A small-molecule ligand and the protein it binds are described below.
Small molecule (SMILES): O=c1[nH]c(=O)n([C@H]2C[C@H](O)[C@@H](CO)O2)cc1/C=C/Br

Sequence of chain 1.C:
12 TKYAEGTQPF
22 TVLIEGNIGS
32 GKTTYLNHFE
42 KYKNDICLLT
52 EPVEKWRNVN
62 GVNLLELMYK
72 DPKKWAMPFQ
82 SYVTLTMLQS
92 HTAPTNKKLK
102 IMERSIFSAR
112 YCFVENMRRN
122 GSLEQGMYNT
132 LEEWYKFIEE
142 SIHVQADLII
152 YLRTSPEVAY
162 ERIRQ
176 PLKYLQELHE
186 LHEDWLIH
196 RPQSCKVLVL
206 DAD

Binding-site contacts:
Ligand atom O4 contacts residue GLN81 of chain 1.C at 3.4 Å (h-bond).
Ligand atom C2 contacts residue PHE114 of chain 1.C at 3.6 Å (hydrophobic).
Ligand atom O2 contacts residue MET118 of chain 1.C at 3.8 Å.
Ligand atom C2' contacts residue ILE29 of chain 1.C at 3.6 Å (hydrophobic).
Ligand atom BR contacts residue SER106 of chain 1.C at 4.0 Å.
Ligand atom O4' contacts residue TYR70 of chain 1.C at 4.0 Å.
Ligand atom N1 contacts residue PHE114 of chain 1.C at 3.8 Å.
Ligand atom C5 contacts residue PHE114 of chain 1.C at 3.8 Å (hydrophobic).
Ligand atom O2 contacts residue TYR179 of chain 1.C at 4.0 Å.
Ligand atom C4 contacts residue PHE114 of chain 1.C at 3.3 Å (hydrophobic).
Ligand atom N3 contacts residue PHE80 of chain 1.C at 3.3 Å.
Ligand atom BR contacts residue ARG105 of chain 1.C at 4.0 Å.
Ligand atom O4 contacts residue PHE114 of chain 1.C at 3.1 Å.
Ligand atom C5B contacts residue PHE114 of chain 1.C at 3.6 Å (hydrophobic).
Ligand atom O3' contacts residue ILE29 of chain 1.C at 3.6 Å.
Ligand atom O2 contacts residue TYR70 of chain 1.C at 3.9 Å.
Ligand atom C1' contacts residue TYR70 of chain 1.C at 3.3 Å (hydrophobic).
Ligand atom C4 contacts residue PHE80 of chain 1.C at 4.0 Å (hydrophobic).
Ligand atom C5A contacts residue PHE114 of chain 1.C at 3.8 Å (hydrophobic).
Ligand atom BR contacts residue ALA110 of chain 1.C at 4.0 Å.
Ligand atom O4' contacts residue LEU66 of chain 1.C at 3.5 Å.
Ligand atom O5' contacts residue ARG105 of chain 1.C at 3.4 Å (salt-bridge).
Ligand atom C5A contacts residue TRP57 of chain 1.C at 3.9 Å (hydrophobic).
Ligand atom BR contacts residue SER109 of chain 1.C at 3.9 Å.
Ligand atom N3 contacts residue PHE114 of chain 1.C at 3.4 Å.
Ligand atom BR contacts residue VAL84 of chain 1.C at 4.0 Å.
Ligand atom C2 contacts residue PHE80 of chain 1.C at 3.5 Å (hydrophobic).
Ligand atom C5' contacts residue GLU52 of chain 1.C at 3.4 Å.
Ligand atom BR contacts residue MET88 of chain 1.C at 4.0 Å.
Ligand atom C2' contacts residue TYR70 of chain 1.C at 3.5 Å (hydrophobic).
Ligand atom N3 contacts residue GLN81 of chain 1.C at 3.2 Å (h-bond).
Ligand atom C6 contacts residue PHE114 of chain 1.C at 3.9 Å (hydrophobic).
Ligand atom C4 contacts residue GLN81 of chain 1.C at 3.7 Å.
Ligand atom C5' contacts residue TRP57 of chain 1.C at 3.7 Å (hydrophobic).
Ligand atom O5' contacts residue GLU52 of chain 1.C at 2.5 Å (salt-bridge).
Ligand atom O2 contacts residue MET69 of chain 1.C at 3.3 Å.
Ligand atom O5' contacts residue TRP57 of chain 1.C at 4.1 Å.
Ligand atom C5B contacts residue VAL84 of chain 1.C at 3.8 Å (hydrophobic).
Ligand atom O2 contacts residue PHE80 of chain 1.C at 3.5 Å.
Ligand atom C5A contacts residue GLU52 of chain 1.C at 3.6 Å.